A small-molecule ligand and the protein it binds are described below.
Small molecule (SMILES): CC(=O)N[C@H]1[C@H](O[C@H]2[C@H](O)[C@@H](NC(C)=O)CO[C@@H]2CO)O[C@H](CO)[C@@H](O)[C@@H]1O

Sequence of chain 1.B:
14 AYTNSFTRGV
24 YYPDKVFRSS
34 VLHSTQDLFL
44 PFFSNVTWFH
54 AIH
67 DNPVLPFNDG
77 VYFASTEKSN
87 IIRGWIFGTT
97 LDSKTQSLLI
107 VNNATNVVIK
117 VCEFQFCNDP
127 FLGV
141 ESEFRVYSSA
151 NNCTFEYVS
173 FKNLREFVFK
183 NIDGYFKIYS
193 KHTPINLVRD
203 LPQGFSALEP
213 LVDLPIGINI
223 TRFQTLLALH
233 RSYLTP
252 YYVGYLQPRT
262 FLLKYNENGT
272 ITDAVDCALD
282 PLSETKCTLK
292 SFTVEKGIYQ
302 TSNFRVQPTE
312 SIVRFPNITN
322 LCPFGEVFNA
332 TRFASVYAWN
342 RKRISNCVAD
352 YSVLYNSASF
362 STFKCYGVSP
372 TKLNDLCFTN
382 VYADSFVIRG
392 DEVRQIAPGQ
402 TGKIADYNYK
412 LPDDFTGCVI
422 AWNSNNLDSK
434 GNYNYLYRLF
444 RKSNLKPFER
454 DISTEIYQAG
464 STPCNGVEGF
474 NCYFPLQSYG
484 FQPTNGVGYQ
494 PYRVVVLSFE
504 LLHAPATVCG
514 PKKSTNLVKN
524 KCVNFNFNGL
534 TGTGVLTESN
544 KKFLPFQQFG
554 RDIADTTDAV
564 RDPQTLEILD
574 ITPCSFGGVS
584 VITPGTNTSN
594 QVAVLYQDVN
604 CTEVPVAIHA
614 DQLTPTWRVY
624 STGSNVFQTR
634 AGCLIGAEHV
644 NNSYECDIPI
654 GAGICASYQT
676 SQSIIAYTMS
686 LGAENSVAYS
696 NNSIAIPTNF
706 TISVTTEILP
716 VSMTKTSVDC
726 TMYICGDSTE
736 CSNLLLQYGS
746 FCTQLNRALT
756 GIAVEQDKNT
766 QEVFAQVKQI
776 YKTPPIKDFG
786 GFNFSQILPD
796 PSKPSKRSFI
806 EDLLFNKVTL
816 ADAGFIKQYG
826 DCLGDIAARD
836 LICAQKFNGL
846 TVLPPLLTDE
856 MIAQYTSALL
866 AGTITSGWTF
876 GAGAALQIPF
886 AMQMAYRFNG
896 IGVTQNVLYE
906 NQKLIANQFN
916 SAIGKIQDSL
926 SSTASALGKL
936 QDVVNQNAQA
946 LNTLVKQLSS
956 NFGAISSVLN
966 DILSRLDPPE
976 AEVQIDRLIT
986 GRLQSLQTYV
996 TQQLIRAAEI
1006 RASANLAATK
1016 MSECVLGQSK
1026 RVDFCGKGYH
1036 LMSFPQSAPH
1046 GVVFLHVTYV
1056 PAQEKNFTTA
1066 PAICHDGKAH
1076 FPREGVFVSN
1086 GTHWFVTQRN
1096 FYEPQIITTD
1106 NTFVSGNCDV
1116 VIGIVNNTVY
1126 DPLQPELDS

Binding-site contacts:
Ligand atom C4 contacts residue ASN704 of chain 1.B at 4.2 Å.
Ligand atom C7 contacts residue LEU909 of chain 1.B at 4.0 Å (hydrophobic).
Ligand atom C6 contacts residue GLN913 of chain 1.B at 4.4 Å.
Ligand atom O7 contacts residue ASN704 of chain 1.B at 3.4 Å (h-bond).
Ligand atom C8 contacts residue LEU909 of chain 1.B at 4.0 Å (hydrophobic).
Ligand atom C5 contacts residue ASN704 of chain 1.B at 3.6 Å.
Ligand atom N2 contacts residue ASN704 of chain 1.B at 3.0 Å (h-bond).
Ligand atom O7 contacts residue GLN1058 of chain 1.B at 3.7 Å.
Ligand atom O6 contacts residue GLN913 of chain 1.B at 3.1 Å (h-bond).
Ligand atom C3 contacts residue ASN704 of chain 1.B at 3.8 Å.
Ligand atom C7 contacts residue ASN704 of chain 1.B at 3.4 Å.
Ligand atom C1 contacts residue ASN704 of chain 1.B at 1.4 Å.
Ligand atom O5 contacts residue ASN704 of chain 1.B at 2.3 Å (h-bond).
Ligand atom C2 contacts residue ASN704 of chain 1.B at 2.5 Å.
Ligand atom O4 contacts residue LEU909 of chain 1.B at 4.2 Å.
Ligand atom O5 contacts residue GLN1058 of chain 1.B at 4.5 Å.
Ligand atom C5 contacts residue LEU909 of chain 1.B at 4.3 Å (hydrophobic).
Ligand atom O7 contacts residue LEU909 of chain 1.B at 3.7 Å.